Sequence of chain 1.D:
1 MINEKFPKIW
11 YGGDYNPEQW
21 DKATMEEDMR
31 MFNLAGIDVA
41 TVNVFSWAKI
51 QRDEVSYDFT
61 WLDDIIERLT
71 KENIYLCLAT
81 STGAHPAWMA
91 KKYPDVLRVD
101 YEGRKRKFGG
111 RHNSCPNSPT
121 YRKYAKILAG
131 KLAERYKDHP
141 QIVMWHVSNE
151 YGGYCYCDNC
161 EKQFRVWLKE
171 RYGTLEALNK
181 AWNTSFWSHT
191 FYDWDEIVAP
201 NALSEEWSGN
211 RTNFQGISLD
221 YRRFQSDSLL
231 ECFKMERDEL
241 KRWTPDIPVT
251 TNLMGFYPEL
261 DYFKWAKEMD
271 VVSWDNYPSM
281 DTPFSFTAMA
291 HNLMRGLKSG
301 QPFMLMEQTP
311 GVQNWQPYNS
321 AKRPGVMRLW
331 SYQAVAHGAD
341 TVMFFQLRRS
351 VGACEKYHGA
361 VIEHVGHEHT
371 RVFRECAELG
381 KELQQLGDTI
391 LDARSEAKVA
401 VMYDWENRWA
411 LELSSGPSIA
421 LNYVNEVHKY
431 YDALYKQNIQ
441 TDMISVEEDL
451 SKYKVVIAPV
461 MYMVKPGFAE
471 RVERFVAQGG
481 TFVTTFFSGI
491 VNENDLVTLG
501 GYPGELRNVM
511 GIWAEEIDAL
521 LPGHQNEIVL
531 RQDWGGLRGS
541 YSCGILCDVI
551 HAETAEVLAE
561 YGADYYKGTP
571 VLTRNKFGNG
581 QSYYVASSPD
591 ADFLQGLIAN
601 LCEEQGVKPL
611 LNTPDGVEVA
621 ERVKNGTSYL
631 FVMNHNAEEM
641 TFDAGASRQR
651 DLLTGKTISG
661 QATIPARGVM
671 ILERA

Binding-site contacts:
Ligand atom C4 contacts residue GLU307 of chain 1.D at 3.8 Å.
Ligand atom O1 contacts residue GLU307 of chain 1.D at 2.5 Å (salt-bridge).
Ligand atom O2 contacts residue ASN252 of chain 1.D at 3.4 Å (h-bond).
Ligand atom O5 contacts residue ARG111 of chain 1.D at 4.0 Å.
Ligand atom O2 contacts residue ASP275 of chain 1.D at 3.5 Å (salt-bridge).
Ligand atom C6 contacts residue GLU355 of chain 1.D at 3.3 Å.
Ligand atom C3 contacts residue PHE345 of chain 1.D at 3.8 Å (hydrophobic).
Ligand atom C3 contacts residue ARG111 of chain 1.D at 4.0 Å.
Ligand atom C2 contacts residue GLU307 of chain 1.D at 3.3 Å.
Ligand atom C5 contacts residue GLU307 of chain 1.D at 3.5 Å.
Ligand atom C5 contacts residue GLU355 of chain 1.D at 4.0 Å.
Ligand atom C6 contacts residue TRP315 of chain 1.D at 3.9 Å (hydrophobic).
Ligand atom C1 contacts residue GLU307 of chain 1.D at 3.4 Å.
Ligand atom O4 contacts residue ARG111 of chain 1.D at 3.0 Å (salt-bridge).
Ligand atom O2 contacts residue ASN149 of chain 1.D at 3.0 Å (h-bond).
Ligand atom O2 contacts residue GLU150 of chain 1.D at 3.4 Å.
Ligand atom C6 contacts residue PHE345 of chain 1.D at 4.1 Å (hydrophobic).
Ligand atom C6 contacts residue HIS358 of chain 1.D at 3.4 Å.
Ligand atom C5 contacts residue TYR277 of chain 1.D at 3.6 Å (hydrophobic).
Ligand atom O6 contacts residue GLN313 of chain 1.D at 3.2 Å (h-bond).
Ligand atom C2 contacts residue ASN149 of chain 1.D at 3.8 Å.
Ligand atom O1 contacts residue ASP275 of chain 1.D at 3.5 Å (salt-bridge).
Ligand atom C4 contacts residue GLU355 of chain 1.D at 3.6 Å.
Ligand atom O6 contacts residue HIS358 of chain 1.D at 2.9 Å (h-bond).
Ligand atom C4 contacts residue PHE345 of chain 1.D at 3.8 Å (hydrophobic).
Ligand atom C2 contacts residue GLU150 of chain 1.D at 3.8 Å.
Ligand atom O2 contacts residue GLU307 of chain 1.D at 2.7 Å (salt-bridge).
Ligand atom O6 contacts residue TRP315 of chain 1.D at 3.7 Å.
Ligand atom C3 contacts residue GLU307 of chain 1.D at 3.1 Å.
Ligand atom O3 contacts residue ARG111 of chain 1.D at 3.3 Å (salt-bridge).
Ligand atom C1 contacts residue GLU150 of chain 1.D at 3.3 Å.
Ligand atom O3 contacts residue PHE45 of chain 1.D at 3.8 Å.
Ligand atom C2 contacts residue ARG111 of chain 1.D at 4.0 Å.
Ligand atom O3 contacts residue ASN149 of chain 1.D at 3.8 Å.
Ligand atom O5 contacts residue GLU307 of chain 1.D at 4.0 Å.
Ligand atom O1 contacts residue TYR277 of chain 1.D at 3.2 Å.
Ligand atom O1 contacts residue GLU150 of chain 1.D at 3.1 Å (salt-bridge).
Ligand atom O6 contacts residue TYR277 of chain 1.D at 3.5 Å.
Ligand atom O3 contacts residue PHE345 of chain 1.D at 3.7 Å.
Ligand atom O4 contacts residue GLU355 of chain 1.D at 2.6 Å (salt-bridge).

The protein below binds the small molecule below.
Small molecule (SMILES): OC[C@H]1O[C@H](O)[C@H](O)[C@@H](O)[C@H]1O